Binding-site contacts:
Ligand atom O4 contacts residue TRP364 of chain 1.A at 4.0 Å.
Ligand atom C3 contacts residue TRP364 of chain 1.A at 4.3 Å (hydrophobic).
Ligand atom O6 contacts residue TRP364 of chain 1.A at 4.4 Å.
Ligand atom C1 contacts residue TYR177 of chain 1.A at 1.4 Å (hydrophobic).
Ligand atom C4 contacts residue GLN276 of chain 1.A at 3.7 Å.
Ligand atom O3 contacts residue ALA275 of chain 1.A at 4.3 Å.
Ligand atom C3 contacts residue MET274 of chain 1.A at 4.1 Å (hydrophobic).
Ligand atom C3 contacts residue TYR177 of chain 1.A at 3.6 Å (hydrophobic).
Ligand atom C1 contacts residue TRP364 of chain 1.A at 4.1 Å (hydrophobic).
Ligand atom C3 contacts residue GLN276 of chain 1.A at 4.1 Å.
Ligand atom C6 contacts residue GLN276 of chain 1.A at 4.5 Å.
Ligand atom O2 contacts residue TYR177 of chain 1.A at 2.5 Å (h-bond).
Ligand atom C5 contacts residue TRP364 of chain 1.A at 3.8 Å (hydrophobic).
Ligand atom O5 contacts residue TRP364 of chain 1.A at 4.4 Å.
Ligand atom C6 contacts residue GLN363 of chain 1.A at 4.3 Å.
Ligand atom O4 contacts residue GLN276 of chain 1.A at 3.0 Å (h-bond).
Ligand atom O3 contacts residue GLN276 of chain 1.A at 3.5 Å (h-bond).
Ligand atom O5 contacts residue TYR177 of chain 1.A at 2.4 Å (h-bond).
Ligand atom C4 contacts residue TYR177 of chain 1.A at 4.1 Å (hydrophobic).
Ligand atom O6 contacts residue GLN363 of chain 1.A at 4.1 Å.
Ligand atom O4 contacts residue ALA275 of chain 1.A at 3.5 Å.
Ligand atom O2 contacts residue TRP364 of chain 1.A at 4.2 Å.
Ligand atom C5 contacts residue TYR177 of chain 1.A at 3.6 Å (hydrophobic).
Ligand atom O3 contacts residue MET274 of chain 1.A at 3.4 Å (h-bond).
Ligand atom C2 contacts residue TYR177 of chain 1.A at 2.2 Å (hydrophobic).
Ligand atom C4 contacts residue TRP364 of chain 1.A at 4.4 Å (hydrophobic).
Ligand atom C6 contacts residue TRP364 of chain 1.A at 4.5 Å (hydrophobic).

Sequence of chain 1.A:
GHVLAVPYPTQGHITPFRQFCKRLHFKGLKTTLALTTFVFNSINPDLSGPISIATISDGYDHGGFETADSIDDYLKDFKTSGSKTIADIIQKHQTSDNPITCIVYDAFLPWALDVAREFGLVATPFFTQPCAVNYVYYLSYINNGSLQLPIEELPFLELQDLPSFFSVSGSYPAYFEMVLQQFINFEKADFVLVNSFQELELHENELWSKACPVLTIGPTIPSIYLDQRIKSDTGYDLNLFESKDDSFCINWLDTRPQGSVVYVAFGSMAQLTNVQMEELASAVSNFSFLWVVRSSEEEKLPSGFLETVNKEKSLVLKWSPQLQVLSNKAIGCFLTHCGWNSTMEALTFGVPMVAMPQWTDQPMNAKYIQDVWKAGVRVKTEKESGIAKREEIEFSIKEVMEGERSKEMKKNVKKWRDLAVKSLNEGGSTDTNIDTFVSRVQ

A protein and the small-molecule ligand that binds it are described below.
Small molecule (SMILES): OC[C@H]1O[C@@H](O)[C@H](O)[C@@H](O)[C@@H]1O